Sequence of chain 1.A:
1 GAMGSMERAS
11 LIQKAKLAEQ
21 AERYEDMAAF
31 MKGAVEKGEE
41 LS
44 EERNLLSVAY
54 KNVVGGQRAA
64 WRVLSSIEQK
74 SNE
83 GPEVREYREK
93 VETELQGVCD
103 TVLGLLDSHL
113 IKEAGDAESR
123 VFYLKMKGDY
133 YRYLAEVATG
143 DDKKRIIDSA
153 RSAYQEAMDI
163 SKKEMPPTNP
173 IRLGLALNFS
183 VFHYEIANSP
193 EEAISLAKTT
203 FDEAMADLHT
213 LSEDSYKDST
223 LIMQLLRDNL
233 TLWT

This protein binds this small molecule.
Small molecule (SMILES): [H]/N=C(/N)c1cc(-c2ccccc2)c(-c2cn(CCN)cn2)s1

Binding-site contacts:
Ligand atom C02 contacts residue GLU44 of chain 1.A at 3.7 Å.
Ligand atom N19 contacts residue PRO172 of chain 1.A at 3.9 Å.
Ligand atom C13 contacts residue ASN47 of chain 1.A at 4.0 Å.
Ligand atom C15 contacts residue ASN47 of chain 1.A at 3.9 Å.
Ligand atom C06 contacts residue CSO43 of chain 1.A at 3.1 Å.
Ligand atom C12 contacts residue CSO43 of chain 1.A at 4.5 Å.
Ligand atom C09 contacts residue ASN47 of chain 1.A at 4.4 Å.
Ligand atom C17 contacts residue CSO43 of chain 1.A at 4.0 Å.
Ligand atom C20 contacts residue LEU48 of chain 1.A at 4.2 Å (hydrophobic).
Ligand atom N21 contacts residue GLU19 of chain 1.A at 2.8 Å (salt-bridge).
Ligand atom C07 contacts residue GLU44 of chain 1.A at 4.4 Å.
Ligand atom N19 contacts residue ASP220 of chain 1.A at 3.6 Å.
Ligand atom C03 contacts residue GLU44 of chain 1.A at 3.8 Å.
Ligand atom C01 contacts residue CSO43 of chain 1.A at 4.5 Å.
Ligand atom N16 contacts residue ASN47 of chain 1.A at 3.7 Å.
Ligand atom C01 contacts residue GLU44 of chain 1.A at 3.8 Å.
Ligand atom N14 contacts residue ASN47 of chain 1.A at 4.2 Å.
Ligand atom C04 contacts residue CSO43 of chain 1.A at 4.4 Å.
Ligand atom C04 contacts residue GLU44 of chain 1.A at 3.9 Å.
Ligand atom N22 contacts residue LEU48 of chain 1.A at 3.4 Å.
Ligand atom C08 contacts residue GLU44 of chain 1.A at 4.1 Å.
Ligand atom C05 contacts residue CSO43 of chain 1.A at 3.1 Å.
Ligand atom C13 contacts residue CSO43 of chain 1.A at 3.4 Å.
Ligand atom N21 contacts residue VAL51 of chain 1.A at 3.9 Å.
Ligand atom C06 contacts residue GLU44 of chain 1.A at 3.6 Å.
Ligand atom C05 contacts residue GLU44 of chain 1.A at 3.6 Å.
Ligand atom N22 contacts residue GLU19 of chain 1.A at 2.8 Å (salt-bridge).
Ligand atom C07 contacts residue ASN47 of chain 1.A at 4.4 Å.
Ligand atom N14 contacts residue CSO43 of chain 1.A at 4.0 Å.
Ligand atom S10 contacts residue ASN47 of chain 1.A at 3.9 Å.
Ligand atom C18 contacts residue ASP220 of chain 1.A at 4.1 Å.
Ligand atom C20 contacts residue GLU19 of chain 1.A at 3.7 Å.
Ligand atom C11 contacts residue ASN47 of chain 1.A at 4.0 Å.
Ligand atom C12 contacts residue ASN47 of chain 1.A at 3.9 Å.